Binding-site contacts:
Ligand atom C1 contacts residue ASN55 of chain 1.A at 1.4 Å.
Ligand atom C4 contacts residue ASN55 of chain 1.A at 4.0 Å.
Ligand atom C8 contacts residue GLU37 of chain 1.A at 4.5 Å.
Ligand atom N2 contacts residue ASN50 of chain 1.A at 4.2 Å.
Ligand atom C7 contacts residue SER57 of chain 1.A at 3.5 Å.
Ligand atom C8 contacts residue SER56 of chain 1.A at 3.6 Å.
Ligand atom C7 contacts residue ASN55 of chain 1.A at 2.9 Å.
Ligand atom C8 contacts residue PHE49 of chain 1.A at 4.0 Å (hydrophobic).
Ligand atom C2 contacts residue ASN55 of chain 1.A at 2.0 Å.
Ligand atom C7 contacts residue ASN50 of chain 1.A at 4.5 Å.
Ligand atom O3 contacts residue ASN55 of chain 1.A at 4.4 Å.
Ligand atom C8 contacts residue ASN55 of chain 1.A at 3.3 Å.
Ligand atom O5 contacts residue ASN55 of chain 1.A at 2.4 Å (h-bond).
Ligand atom O7 contacts residue SER57 of chain 1.A at 2.4 Å (h-bond).
Ligand atom C3 contacts residue ASN55 of chain 1.A at 3.5 Å.
Ligand atom C8 contacts residue SER57 of chain 1.A at 4.0 Å.
Ligand atom C8 contacts residue ASN50 of chain 1.A at 3.6 Å.
Ligand atom C7 contacts residue SER56 of chain 1.A at 4.0 Å.
Ligand atom O7 contacts residue SER56 of chain 1.A at 3.5 Å.
Ligand atom C5 contacts residue ASN55 of chain 1.A at 3.6 Å.
Ligand atom C8 contacts residue VAL48 of chain 1.A at 3.4 Å (hydrophobic).
Ligand atom N2 contacts residue ASN55 of chain 1.A at 2.5 Å (h-bond).
Ligand atom O7 contacts residue ASN55 of chain 1.A at 3.2 Å (h-bond).

A small-molecule ligand and the protein it binds are described below.
Small molecule (SMILES): CC(=O)N[C@H]1[C@H](O[C@H]2[C@H](O)[C@@H](NC(C)=O)CO[C@@H]2CO)O[C@H](CO)[C@@H](O)[C@@H]1O

Sequence of chain 1.A:
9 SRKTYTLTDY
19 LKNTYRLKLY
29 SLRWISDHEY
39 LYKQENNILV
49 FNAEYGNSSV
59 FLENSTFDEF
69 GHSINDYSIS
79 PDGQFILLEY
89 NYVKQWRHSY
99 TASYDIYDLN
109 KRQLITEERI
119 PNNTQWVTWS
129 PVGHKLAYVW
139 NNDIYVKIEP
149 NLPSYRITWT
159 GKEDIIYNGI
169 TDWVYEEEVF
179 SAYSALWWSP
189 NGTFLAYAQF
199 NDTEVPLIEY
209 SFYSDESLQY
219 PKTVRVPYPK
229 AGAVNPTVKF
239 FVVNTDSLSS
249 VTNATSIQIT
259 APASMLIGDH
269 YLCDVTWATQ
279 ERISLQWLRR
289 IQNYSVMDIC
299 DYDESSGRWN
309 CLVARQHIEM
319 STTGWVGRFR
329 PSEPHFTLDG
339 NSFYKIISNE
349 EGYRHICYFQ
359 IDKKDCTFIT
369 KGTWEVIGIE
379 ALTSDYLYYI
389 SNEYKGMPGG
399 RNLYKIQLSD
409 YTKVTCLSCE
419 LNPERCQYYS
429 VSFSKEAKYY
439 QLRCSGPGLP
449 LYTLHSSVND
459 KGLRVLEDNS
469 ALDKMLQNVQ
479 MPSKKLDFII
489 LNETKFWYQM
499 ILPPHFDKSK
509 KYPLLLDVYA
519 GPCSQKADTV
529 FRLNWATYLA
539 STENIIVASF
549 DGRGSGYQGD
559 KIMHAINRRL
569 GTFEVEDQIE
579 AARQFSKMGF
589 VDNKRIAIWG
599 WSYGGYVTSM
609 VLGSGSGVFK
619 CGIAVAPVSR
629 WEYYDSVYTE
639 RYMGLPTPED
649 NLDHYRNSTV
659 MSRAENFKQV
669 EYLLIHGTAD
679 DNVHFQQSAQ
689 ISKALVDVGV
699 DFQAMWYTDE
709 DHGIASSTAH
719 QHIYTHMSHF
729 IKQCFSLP